Sequence of chain 1.I:
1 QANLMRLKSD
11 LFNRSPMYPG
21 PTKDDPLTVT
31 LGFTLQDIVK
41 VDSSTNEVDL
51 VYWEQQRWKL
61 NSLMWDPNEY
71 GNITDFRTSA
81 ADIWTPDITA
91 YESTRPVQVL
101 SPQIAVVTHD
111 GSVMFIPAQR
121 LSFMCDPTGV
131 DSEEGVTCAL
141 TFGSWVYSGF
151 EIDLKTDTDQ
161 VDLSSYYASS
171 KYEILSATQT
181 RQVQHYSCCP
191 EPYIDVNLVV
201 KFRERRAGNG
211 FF

The protein below binds the small molecule below.
Small molecule (SMILES): NCCc1c[nH]c2ccc(O)cc12

Binding-site contacts:
Ligand atom OH contacts residue ILE116 of chain 1.I at 2.9 Å (h-bond).
Ligand atom CD1 contacts residue CYS189 of chain 1.H at 3.6 Å (hydrophobic).
Ligand atom CE3 contacts residue TRP145 of chain 1.H at 3.5 Å (hydrophobic).
Ligand atom CE2 contacts residue MET114 of chain 1.I at 3.5 Å (hydrophobic).
Ligand atom OH contacts residue PHE115 of chain 1.I at 3.8 Å.
Ligand atom CH2 contacts residue ILE104 of chain 1.I at 3.5 Å (hydrophobic).
Ligand atom CA contacts residue TYR91 of chain 1.H at 3.9 Å (hydrophobic).
Ligand atom CZ3 contacts residue VAL146 of chain 1.H at 3.5 Å (hydrophobic).
Ligand atom CB contacts residue TRP145 of chain 1.H at 4.0 Å (hydrophobic).
Ligand atom CA contacts residue TRP145 of chain 1.H at 3.8 Å (hydrophobic).
Ligand atom CD1 contacts residue CYS188 of chain 1.H at 3.4 Å (hydrophobic).
Ligand atom CD1 contacts residue TRP145 of chain 1.H at 3.5 Å (hydrophobic).
Ligand atom CE2 contacts residue VAL146 of chain 1.H at 3.8 Å (hydrophobic).
Ligand atom CZ3 contacts residue ILE116 of chain 1.I at 3.6 Å (hydrophobic).
Ligand atom CH2 contacts residue MET114 of chain 1.I at 4.0 Å (hydrophobic).
Ligand atom CE3 contacts residue VAL146 of chain 1.H at 4.0 Å (hydrophobic).
Ligand atom NZ contacts residue TRP145 of chain 1.H at 2.6 Å (h-bond).
Ligand atom NE1 contacts residue CYS189 of chain 1.H at 3.7 Å.
Ligand atom CE2 contacts residue TRP145 of chain 1.H at 3.7 Å (hydrophobic).
Ligand atom CD2 contacts residue TRP145 of chain 1.H at 3.5 Å (hydrophobic).
Ligand atom OH contacts residue VAL146 of chain 1.H at 3.9 Å.
Ligand atom CZ2 contacts residue MET114 of chain 1.I at 3.5 Å (hydrophobic).
Ligand atom CZ2 contacts residue VAL106 of chain 1.I at 3.6 Å (hydrophobic).
Ligand atom CD1 contacts residue TYR193 of chain 1.H at 3.6 Å (hydrophobic).
Ligand atom NE1 contacts residue TYR193 of chain 1.H at 2.9 Å (h-bond).
Ligand atom CG contacts residue TRP145 of chain 1.H at 3.4 Å (hydrophobic).
Ligand atom CH2 contacts residue VAL106 of chain 1.I at 3.9 Å (hydrophobic).
Ligand atom NE1 contacts residue VAL146 of chain 1.H at 4.0 Å.
Ligand atom CG contacts residue CYS188 of chain 1.H at 3.9 Å (hydrophobic).
Ligand atom NE1 contacts residue TRP145 of chain 1.H at 3.7 Å.
Ligand atom NZ contacts residue TYR91 of chain 1.H at 2.8 Å (h-bond).
Ligand atom OH contacts residue ILE104 of chain 1.I at 2.7 Å (h-bond).
Ligand atom CB contacts residue ILE116 of chain 1.I at 4.0 Å (hydrophobic).
Ligand atom NE1 contacts residue MET114 of chain 1.I at 3.9 Å.
Ligand atom CE3 contacts residue ILE116 of chain 1.I at 3.5 Å (hydrophobic).
Ligand atom CD2 contacts residue ILE116 of chain 1.I at 4.0 Å (hydrophobic).
Ligand atom CZ2 contacts residue VAL146 of chain 1.H at 3.5 Å (hydrophobic).
Ligand atom CG contacts residue ILE116 of chain 1.I at 4.0 Å (hydrophobic).
Ligand atom CZ3 contacts residue ILE104 of chain 1.I at 3.5 Å (hydrophobic).
Ligand atom CH2 contacts residue VAL146 of chain 1.H at 3.3 Å (hydrophobic).

Sequence of chain 1.H:
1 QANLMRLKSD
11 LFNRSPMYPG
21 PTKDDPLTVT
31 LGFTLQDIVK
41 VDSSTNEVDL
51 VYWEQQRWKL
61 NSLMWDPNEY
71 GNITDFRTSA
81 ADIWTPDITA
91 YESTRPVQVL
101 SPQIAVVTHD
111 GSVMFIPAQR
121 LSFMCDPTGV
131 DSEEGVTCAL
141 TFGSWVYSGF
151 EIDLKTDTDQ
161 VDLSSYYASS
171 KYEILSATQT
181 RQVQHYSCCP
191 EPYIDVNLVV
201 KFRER